Sequence of chain 1.D:
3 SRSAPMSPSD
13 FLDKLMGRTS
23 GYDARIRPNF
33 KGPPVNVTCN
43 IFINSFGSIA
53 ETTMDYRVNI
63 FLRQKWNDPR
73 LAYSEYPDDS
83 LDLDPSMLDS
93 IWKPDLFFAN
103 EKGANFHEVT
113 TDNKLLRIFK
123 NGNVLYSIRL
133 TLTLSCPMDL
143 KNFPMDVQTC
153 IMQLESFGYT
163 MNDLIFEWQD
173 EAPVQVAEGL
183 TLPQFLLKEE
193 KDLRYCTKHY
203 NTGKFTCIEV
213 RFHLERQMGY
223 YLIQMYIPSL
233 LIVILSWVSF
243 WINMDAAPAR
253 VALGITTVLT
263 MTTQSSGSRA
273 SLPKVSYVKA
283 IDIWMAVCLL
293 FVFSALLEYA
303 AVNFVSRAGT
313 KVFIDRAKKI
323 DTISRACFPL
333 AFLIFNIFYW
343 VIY

A protein and the small-molecule ligand that binds it are described below.
Small molecule (SMILES): NCC(=O)O

Sequence of chain 1.E:
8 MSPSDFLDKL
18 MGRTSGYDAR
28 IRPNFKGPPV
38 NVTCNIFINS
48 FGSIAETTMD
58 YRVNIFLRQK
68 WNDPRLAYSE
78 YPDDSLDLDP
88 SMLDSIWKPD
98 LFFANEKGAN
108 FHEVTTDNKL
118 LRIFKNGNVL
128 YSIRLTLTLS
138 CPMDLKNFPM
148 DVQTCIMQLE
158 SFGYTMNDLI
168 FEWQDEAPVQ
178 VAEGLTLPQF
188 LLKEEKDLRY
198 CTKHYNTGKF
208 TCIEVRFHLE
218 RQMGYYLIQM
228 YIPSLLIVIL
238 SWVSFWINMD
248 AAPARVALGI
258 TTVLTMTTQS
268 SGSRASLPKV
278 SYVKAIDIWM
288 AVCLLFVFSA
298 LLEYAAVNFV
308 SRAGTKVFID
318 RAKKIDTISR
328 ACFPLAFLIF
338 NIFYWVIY

Binding-site contacts:
Ligand atom O contacts residue PHE63 of chain 1.E at 3.8 Å.
Ligand atom CA contacts residue PHE207 of chain 1.D at 4.4 Å (hydrophobic).
Ligand atom C contacts residue PHE159 of chain 1.D at 4.2 Å (hydrophobic).
Ligand atom O contacts residue ARG65 of chain 1.E at 2.9 Å (salt-bridge).
Ligand atom OXT contacts residue THR204 of chain 1.D at 4.4 Å.
Ligand atom OXT contacts residue PHE159 of chain 1.D at 3.8 Å.
Ligand atom CA contacts residue LEU117 of chain 1.E at 3.9 Å (hydrophobic).
Ligand atom OXT contacts residue PHE63 of chain 1.E at 3.4 Å.
Ligand atom C contacts residue PHE63 of chain 1.E at 3.6 Å (hydrophobic).
Ligand atom CA contacts residue PHE63 of chain 1.E at 4.3 Å (hydrophobic).
Ligand atom C contacts residue LEU117 of chain 1.E at 4.3 Å (hydrophobic).
Ligand atom O contacts residue TYR202 of chain 1.D at 4.1 Å.
Ligand atom O contacts residue THR204 of chain 1.D at 2.6 Å (h-bond).
Ligand atom CA contacts residue SER129 of chain 1.E at 4.4 Å.
Ligand atom N contacts residue SER158 of chain 1.D at 4.5 Å.
Ligand atom OXT contacts residue SER129 of chain 1.E at 2.4 Å (h-bond).
Ligand atom O contacts residue SER129 of chain 1.E at 4.2 Å.
Ligand atom CA contacts residue THR204 of chain 1.D at 4.2 Å.
Ligand atom N contacts residue GLU157 of chain 1.D at 4.2 Å.
Ligand atom N contacts residue PHE63 of chain 1.E at 3.9 Å.
Ligand atom C contacts residue SER129 of chain 1.E at 3.5 Å.
Ligand atom N contacts residue PHE159 of chain 1.D at 3.4 Å (h-bond).
Ligand atom C contacts residue THR204 of chain 1.D at 3.5 Å.
Ligand atom C contacts residue ARG65 of chain 1.E at 3.7 Å.
Ligand atom N contacts residue TYR202 of chain 1.D at 3.7 Å.
Ligand atom OXT contacts residue ARG65 of chain 1.E at 3.1 Å (salt-bridge).
Ligand atom N contacts residue PHE207 of chain 1.D at 4.3 Å.
Ligand atom CA contacts residue PHE159 of chain 1.D at 3.1 Å (hydrophobic).